The small molecule below binds the protein below.
Small molecule (SMILES): CC(=O)N[C@@H]1[C@@H](O)[C@H](O)[C@@H](CO)O[C@H]1O

Sequence of chain 1.KA:
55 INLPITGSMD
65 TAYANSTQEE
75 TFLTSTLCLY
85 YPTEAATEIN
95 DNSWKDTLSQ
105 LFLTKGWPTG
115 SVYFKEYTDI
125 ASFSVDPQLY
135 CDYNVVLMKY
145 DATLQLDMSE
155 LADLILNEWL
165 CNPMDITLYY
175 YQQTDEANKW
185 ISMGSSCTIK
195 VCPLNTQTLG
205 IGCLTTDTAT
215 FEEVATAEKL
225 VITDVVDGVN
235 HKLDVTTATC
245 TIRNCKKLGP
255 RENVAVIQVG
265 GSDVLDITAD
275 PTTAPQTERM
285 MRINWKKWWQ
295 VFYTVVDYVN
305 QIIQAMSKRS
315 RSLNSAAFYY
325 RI

Binding-site contacts:
Ligand atom C5 contacts residue ASN69 of chain 1.KA at 3.6 Å.
Ligand atom C7 contacts residue ASN69 of chain 1.KA at 3.5 Å.
Ligand atom O7 contacts residue ASN69 of chain 1.KA at 4.5 Å.
Ligand atom C2 contacts residue ASN69 of chain 1.KA at 2.5 Å.
Ligand atom O6 contacts residue ASN69 of chain 1.KA at 4.5 Å.
Ligand atom C8 contacts residue ASN69 of chain 1.KA at 3.8 Å.
Ligand atom N2 contacts residue ASN69 of chain 1.KA at 2.5 Å (h-bond).
Ligand atom O5 contacts residue ASN69 of chain 1.KA at 2.2 Å (h-bond).
Ligand atom C1 contacts residue ASN69 of chain 1.KA at 1.5 Å.
Ligand atom C3 contacts residue ASN69 of chain 1.KA at 3.8 Å.
Ligand atom C4 contacts residue ASN69 of chain 1.KA at 4.2 Å.